Sequence of chain 1.D:
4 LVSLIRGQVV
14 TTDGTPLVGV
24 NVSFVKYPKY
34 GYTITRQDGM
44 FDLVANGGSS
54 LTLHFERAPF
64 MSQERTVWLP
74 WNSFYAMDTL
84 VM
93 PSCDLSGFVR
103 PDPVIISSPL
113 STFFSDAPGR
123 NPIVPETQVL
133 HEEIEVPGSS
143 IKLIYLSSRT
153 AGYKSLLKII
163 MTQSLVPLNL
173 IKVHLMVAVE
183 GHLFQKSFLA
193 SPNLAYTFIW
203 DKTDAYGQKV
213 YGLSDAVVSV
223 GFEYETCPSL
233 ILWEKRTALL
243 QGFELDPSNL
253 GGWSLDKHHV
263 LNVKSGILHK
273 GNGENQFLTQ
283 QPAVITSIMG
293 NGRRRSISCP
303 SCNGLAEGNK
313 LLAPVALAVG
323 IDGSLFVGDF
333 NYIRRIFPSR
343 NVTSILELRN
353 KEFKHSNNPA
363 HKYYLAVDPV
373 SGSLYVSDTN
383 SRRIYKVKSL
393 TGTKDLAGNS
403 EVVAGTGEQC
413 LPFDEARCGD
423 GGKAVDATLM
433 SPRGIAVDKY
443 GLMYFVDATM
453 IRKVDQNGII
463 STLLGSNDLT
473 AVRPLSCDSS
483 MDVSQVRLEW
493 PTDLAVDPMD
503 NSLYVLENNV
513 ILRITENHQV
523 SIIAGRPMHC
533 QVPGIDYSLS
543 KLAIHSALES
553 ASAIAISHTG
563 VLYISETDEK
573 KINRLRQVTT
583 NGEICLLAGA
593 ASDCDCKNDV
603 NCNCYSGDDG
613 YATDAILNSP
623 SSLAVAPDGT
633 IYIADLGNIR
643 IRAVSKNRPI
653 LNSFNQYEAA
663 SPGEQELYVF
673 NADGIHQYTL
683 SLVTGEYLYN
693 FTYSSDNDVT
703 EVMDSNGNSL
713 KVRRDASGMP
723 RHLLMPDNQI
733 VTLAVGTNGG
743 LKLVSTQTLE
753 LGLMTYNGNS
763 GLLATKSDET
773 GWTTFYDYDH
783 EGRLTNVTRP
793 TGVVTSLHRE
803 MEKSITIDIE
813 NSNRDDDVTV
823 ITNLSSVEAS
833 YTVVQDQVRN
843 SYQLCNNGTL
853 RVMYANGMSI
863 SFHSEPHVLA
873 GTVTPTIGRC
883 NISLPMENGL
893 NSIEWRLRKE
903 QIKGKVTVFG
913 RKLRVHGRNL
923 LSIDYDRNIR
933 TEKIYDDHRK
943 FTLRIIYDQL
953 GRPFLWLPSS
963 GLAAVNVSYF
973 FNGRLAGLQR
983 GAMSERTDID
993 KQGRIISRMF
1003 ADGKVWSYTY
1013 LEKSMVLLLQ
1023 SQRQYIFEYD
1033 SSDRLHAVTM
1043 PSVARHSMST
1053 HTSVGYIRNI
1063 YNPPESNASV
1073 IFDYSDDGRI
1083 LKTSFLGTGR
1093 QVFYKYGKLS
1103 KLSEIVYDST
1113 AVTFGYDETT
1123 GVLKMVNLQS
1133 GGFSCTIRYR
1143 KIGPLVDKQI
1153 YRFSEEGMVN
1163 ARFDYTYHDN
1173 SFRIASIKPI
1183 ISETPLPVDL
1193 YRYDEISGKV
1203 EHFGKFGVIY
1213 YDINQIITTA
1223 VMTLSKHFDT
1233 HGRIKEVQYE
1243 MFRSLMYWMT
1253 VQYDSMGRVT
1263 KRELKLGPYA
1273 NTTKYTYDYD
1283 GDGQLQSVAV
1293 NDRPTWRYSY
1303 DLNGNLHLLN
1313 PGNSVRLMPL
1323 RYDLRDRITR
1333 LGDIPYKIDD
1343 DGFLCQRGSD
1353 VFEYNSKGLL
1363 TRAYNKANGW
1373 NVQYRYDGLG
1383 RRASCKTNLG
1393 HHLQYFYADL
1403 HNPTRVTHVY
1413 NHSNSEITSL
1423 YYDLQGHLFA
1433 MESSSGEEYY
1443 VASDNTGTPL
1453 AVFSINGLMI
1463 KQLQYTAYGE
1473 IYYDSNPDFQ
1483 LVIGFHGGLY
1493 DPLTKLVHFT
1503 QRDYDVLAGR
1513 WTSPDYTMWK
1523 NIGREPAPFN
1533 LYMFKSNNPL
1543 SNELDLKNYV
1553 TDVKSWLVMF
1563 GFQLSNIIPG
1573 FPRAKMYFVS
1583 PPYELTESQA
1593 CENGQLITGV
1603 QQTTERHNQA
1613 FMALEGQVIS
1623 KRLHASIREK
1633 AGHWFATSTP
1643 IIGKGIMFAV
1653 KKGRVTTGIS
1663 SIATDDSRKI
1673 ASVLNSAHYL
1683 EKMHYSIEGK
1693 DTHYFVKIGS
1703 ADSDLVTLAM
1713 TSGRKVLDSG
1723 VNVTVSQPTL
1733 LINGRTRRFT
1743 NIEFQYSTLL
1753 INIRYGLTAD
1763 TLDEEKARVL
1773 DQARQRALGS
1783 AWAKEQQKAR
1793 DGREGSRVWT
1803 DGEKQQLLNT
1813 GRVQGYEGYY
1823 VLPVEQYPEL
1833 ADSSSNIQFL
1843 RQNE

Binding-site contacts:
Ligand atom C8 contacts residue SER341 of chain 1.D at 3.4 Å.
Ligand atom O6 contacts residue LEU307 of chain 1.D at 3.3 Å (h-bond).
Ligand atom C8 contacts residue ASN343 of chain 1.D at 3.7 Å.
Ligand atom O5 contacts residue GLY306 of chain 1.D at 3.6 Å.
Ligand atom C1 contacts residue GLY306 of chain 1.D at 4.4 Å.
Ligand atom C6 contacts residue GLY306 of chain 1.D at 3.8 Å.
Ligand atom C1 contacts residue ASN343 of chain 1.D at 1.4 Å.
Ligand atom C4 contacts residue ASN343 of chain 1.D at 4.2 Å.
Ligand atom C6 contacts residue LEU307 of chain 1.D at 4.3 Å (hydrophobic).
Ligand atom O5 contacts residue ASN343 of chain 1.D at 2.3 Å (h-bond).
Ligand atom C5 contacts residue ASN343 of chain 1.D at 3.6 Å.
Ligand atom O6 contacts residue GLY306 of chain 1.D at 3.4 Å.
Ligand atom C2 contacts residue ASN343 of chain 1.D at 2.5 Å.
Ligand atom N2 contacts residue ASN343 of chain 1.D at 3.0 Å (h-bond).
Ligand atom C3 contacts residue ASN343 of chain 1.D at 3.8 Å.
Ligand atom C5 contacts residue GLY306 of chain 1.D at 4.4 Å.
Ligand atom O5 contacts residue LEU307 of chain 1.D at 3.9 Å.
Ligand atom C7 contacts residue ASN343 of chain 1.D at 3.3 Å.
Ligand atom O7 contacts residue ASN343 of chain 1.D at 4.0 Å.

The small molecule below binds the protein below.
Small molecule (SMILES): CC(=O)N[C@@H]1[C@@H](O)[C@H](O)[C@@H](CO)O[C@H]1O